The small molecule below binds the protein below.
Small molecule (SMILES): CC(C)CN(C(=O)c1cnc(C(C)(C)C)nc1NCc1ccco1)[C@H]1CCCNC1

Binding-site contacts:
Ligand atom C11 contacts residue ASP35 of chain 1.A at 3.2 Å.
Ligand atom C25 contacts residue ALA226 of chain 1.A at 3.2 Å (hydrophobic).
Ligand atom N16 contacts residue THR82 of chain 1.A at 3.4 Å (h-bond).
Ligand atom C22 contacts residue THR15 of chain 1.A at 3.2 Å.
Ligand atom C23 contacts residue GLN16 of chain 1.A at 3.8 Å.
Ligand atom C3 contacts residue VAL124 of chain 1.A at 3.8 Å (hydrophobic).
Ligand atom O26 contacts residue THR15 of chain 1.A at 3.1 Å (h-bond).
Ligand atom C24 contacts residue TYR17 of chain 1.A at 3.3 Å (hydrophobic).
Ligand atom C28 contacts residue PRO115 of chain 1.A at 3.4 Å (hydrophobic).
Ligand atom O13 contacts residue ALA226 of chain 1.A at 3.3 Å.
Ligand atom C23 contacts residue GLY225 of chain 1.A at 3.7 Å.
Ligand atom C9 contacts residue GLY37 of chain 1.A at 3.6 Å.
Ligand atom C9 contacts residue ASP35 of chain 1.A at 3.4 Å.
Ligand atom C21 contacts residue GLY225 of chain 1.A at 3.5 Å.
Ligand atom C11 contacts residue GLY225 of chain 1.A at 3.4 Å.
Ligand atom C8 contacts residue ASP223 of chain 1.A at 3.7 Å.
Ligand atom C21 contacts residue THR15 of chain 1.A at 3.4 Å.
Ligand atom C23 contacts residue VAL33 of chain 1.A at 3.6 Å (hydrophobic).
Ligand atom C25 contacts residue THR224 of chain 1.A at 3.1 Å.
Ligand atom C1 contacts residue GLY225 of chain 1.A at 3.6 Å.
Ligand atom C22 contacts residue GLY225 of chain 1.A at 3.1 Å.
Ligand atom O26 contacts residue SER227 of chain 1.A at 3.3 Å (h-bond).
Ligand atom C19 contacts residue GLY225 of chain 1.A at 3.8 Å.
Ligand atom C23 contacts residue TYR17 of chain 1.A at 3.3 Å (hydrophobic).
Ligand atom O26 contacts residue GLY225 of chain 1.A at 3.0 Å (h-bond).
Ligand atom O13 contacts residue GLY225 of chain 1.A at 3.1 Å (h-bond).
Ligand atom C12 contacts residue GLY225 of chain 1.A at 3.3 Å.
Ligand atom C11 contacts residue ASP223 of chain 1.A at 3.6 Å.
Ligand atom C9 contacts residue ASP223 of chain 1.A at 3.4 Å.
Ligand atom C25 contacts residue GLY225 of chain 1.A at 3.5 Å.
Ligand atom C30 contacts residue LEU118 of chain 1.A at 3.8 Å (hydrophobic).
Ligand atom N10 contacts residue ASP35 of chain 1.A at 2.9 Å (salt-bridge).
Ligand atom N20 contacts residue GLY225 of chain 1.A at 2.8 Å (h-bond).
Ligand atom C7 contacts residue TYR80 of chain 1.A at 3.8 Å (hydrophobic).
Ligand atom O26 contacts residue ALA226 of chain 1.A at 3.1 Å.
Ligand atom C15 contacts residue THR82 of chain 1.A at 3.0 Å.
Ligand atom N5 contacts residue GLY225 of chain 1.A at 3.7 Å.
Ligand atom N10 contacts residue ASP223 of chain 1.A at 2.8 Å (salt-bridge).
Ligand atom C24 contacts residue THR224 of chain 1.A at 3.3 Å.
Ligand atom C30 contacts residue GLN16 of chain 1.A at 3.4 Å.

Sequence of chain 1.A:
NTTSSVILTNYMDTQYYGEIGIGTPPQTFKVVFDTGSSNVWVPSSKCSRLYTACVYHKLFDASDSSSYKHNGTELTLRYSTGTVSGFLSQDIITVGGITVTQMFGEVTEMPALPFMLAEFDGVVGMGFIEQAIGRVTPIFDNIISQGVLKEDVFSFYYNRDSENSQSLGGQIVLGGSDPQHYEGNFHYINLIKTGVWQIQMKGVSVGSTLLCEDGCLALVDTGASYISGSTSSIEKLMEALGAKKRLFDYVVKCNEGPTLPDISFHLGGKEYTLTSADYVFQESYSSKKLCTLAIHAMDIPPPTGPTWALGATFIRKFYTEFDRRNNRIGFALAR